Sequence of chain 2.A:
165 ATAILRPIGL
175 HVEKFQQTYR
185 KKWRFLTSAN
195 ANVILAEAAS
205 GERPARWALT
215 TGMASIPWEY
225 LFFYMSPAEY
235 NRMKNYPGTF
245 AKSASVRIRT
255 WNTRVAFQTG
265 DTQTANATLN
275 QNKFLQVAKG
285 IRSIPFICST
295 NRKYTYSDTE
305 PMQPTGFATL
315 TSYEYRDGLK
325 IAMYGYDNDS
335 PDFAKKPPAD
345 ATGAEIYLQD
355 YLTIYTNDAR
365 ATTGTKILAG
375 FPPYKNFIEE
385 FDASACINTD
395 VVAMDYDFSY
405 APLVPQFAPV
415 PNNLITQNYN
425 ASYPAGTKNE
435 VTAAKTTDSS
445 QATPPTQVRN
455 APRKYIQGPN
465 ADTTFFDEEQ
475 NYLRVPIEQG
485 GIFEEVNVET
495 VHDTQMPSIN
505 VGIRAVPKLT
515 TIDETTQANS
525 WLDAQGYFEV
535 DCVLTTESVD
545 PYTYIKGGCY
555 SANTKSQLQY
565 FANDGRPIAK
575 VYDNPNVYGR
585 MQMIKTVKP

Sequence of chain 4.A:
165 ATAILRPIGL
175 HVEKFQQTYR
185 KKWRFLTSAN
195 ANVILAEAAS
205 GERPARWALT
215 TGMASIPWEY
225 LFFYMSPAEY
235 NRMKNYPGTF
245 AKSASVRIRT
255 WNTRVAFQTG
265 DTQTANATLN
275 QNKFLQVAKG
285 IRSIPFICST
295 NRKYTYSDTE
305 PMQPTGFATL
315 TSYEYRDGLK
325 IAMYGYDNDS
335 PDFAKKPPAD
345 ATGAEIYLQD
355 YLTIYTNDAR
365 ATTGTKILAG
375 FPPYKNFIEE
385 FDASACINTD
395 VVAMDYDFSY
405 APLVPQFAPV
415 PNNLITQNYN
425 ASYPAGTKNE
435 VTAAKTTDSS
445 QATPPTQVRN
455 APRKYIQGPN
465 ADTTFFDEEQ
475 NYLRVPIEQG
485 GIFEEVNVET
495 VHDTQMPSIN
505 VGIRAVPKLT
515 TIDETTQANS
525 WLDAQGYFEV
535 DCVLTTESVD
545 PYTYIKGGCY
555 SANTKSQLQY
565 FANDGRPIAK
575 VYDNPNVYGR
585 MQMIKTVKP

This protein binds this small molecule.
Small molecule (SMILES): N=c1ccn([C@H]2C[C@H](O[P](=O)(O)OC[C@H]3O[C@@H](n4cnc5c(N)ncnc54)C[C@@H]3O[P](=O)(O)OC[C@H]3O[C@@H](n4cnc5c(=O)nc(N)[nH]c54)C[C@@H]3O[P](=O)(O)OC[C@H]3O[C@@H](n4cnc5c(=O)nc(N)[nH]c54)C[C@@H]3O[P](=O)(O)OC[C@H]3O[C@@H](n4ccc(N)nc4=O)C[C@@H]3O[P](=O)(O)OC[C@H]3O[C@@H](n4ccc(N)nc4=O)C[C@@H]3O[P](=O)(O)OC[C@H]3O[C@@H](n4cnc5c(N)ncnc54)C[C@@H]3O[P](=O)(O)OC[C@H]3O[C@@H](n4cnc5c(N)ncnc54)C[C@@H]3O)[C@@H](COP(=O)=O)O2)c(=O)[nH]1

Binding-site contacts:
Ligand atom O4' contacts residue GLN499 of chain 2.A at 3.0 Å (h-bond).
Ligand atom OP2 contacts residue SER287 of chain 2.A at 2.9 Å.
Ligand atom N1 contacts residue ASP401 of chain 2.A at 2.6 Å (salt-bridge).
Ligand atom N7 contacts residue THR498 of chain 2.A at 3.1 Å.
Ligand atom OP1 contacts residue GLY284 of chain 2.A at 3.0 Å.
Ligand atom OP2 contacts residue ASN491 of chain 4.A at 2.9 Å.
Ligand atom O6 contacts residue ASP401 of chain 2.A at 2.7 Å (salt-bridge).
Ligand atom N4 contacts residue DG2 of chain 2.B at 2.9 Å (h-bond).
Ligand atom N6 contacts residue SER555 of chain 4.A at 3.1 Å.
Ligand atom O2 contacts residue DG2 of chain 2.B at 2.8 Å (h-bond).
Ligand atom O4' contacts residue THR558 of chain 4.A at 3.1 Å.
Ligand atom N2 contacts residue ASP401 of chain 2.A at 2.8 Å (salt-bridge).
Ligand atom O2 contacts residue LYS559 of chain 4.A at 2.8 Å (salt-bridge).
Ligand atom N3 contacts residue ARG170 of chain 4.A at 2.0 Å (salt-bridge).
Ligand atom O3' contacts residue VAL492 of chain 4.A at 3.2 Å.
Ligand atom C5 contacts residue ASN491 of chain 4.A at 2.3 Å.
Ligand atom N3 contacts residue DG2 of chain 2.B at 2.9 Å (h-bond).
Ligand atom C5 contacts residue ASP497 of chain 2.A at 3.1 Å.
Ligand atom O2 contacts residue THR558 of chain 4.A at 2.7 Å (h-bond).
Ligand atom N2 contacts residue SER403 of chain 2.A at 3.0 Å (h-bond).
Ligand atom OP2 contacts residue VAL492 of chain 4.A at 2.5 Å (h-bond).
Ligand atom O3' contacts residue LYS178 of chain 4.A at 2.9 Å.
Ligand atom C5 contacts residue ARG170 of chain 4.A at 2.4 Å.
Ligand atom N4 contacts residue ASN491 of chain 4.A at 2.7 Å (h-bond).
Ligand atom O3' contacts residue PRO289 of chain 2.A at 3.1 Å.
Ligand atom C4 contacts residue ASP497 of chain 2.A at 3.1 Å.
Ligand atom OP1 contacts residue PRO289 of chain 2.A at 3.2 Å.
Ligand atom C4 contacts residue ARG170 of chain 4.A at 1.2 Å.
Ligand atom O2 contacts residue PRO171 of chain 4.A at 3.0 Å (h-bond).
Ligand atom C2 contacts residue ASP401 of chain 2.A at 3.1 Å.
Ligand atom C4 contacts residue ASN491 of chain 4.A at 2.5 Å.
Ligand atom N6 contacts residue GLN410 of chain 4.A at 2.7 Å (h-bond).
Ligand atom N4 contacts residue ARG170 of chain 4.A at 0.6 Å (salt-bridge).
Ligand atom N1 contacts residue PRO545 of chain 4.A at 3.2 Å.
Ligand atom C2 contacts residue MET398 of chain 2.A at 2.7 Å (hydrophobic).
Ligand atom N1 contacts residue MET398 of chain 2.A at 3.0 Å.
Ligand atom C2 contacts residue ASP399 of chain 2.A at 3.1 Å.
Ligand atom N7 contacts residue GLN499 of chain 2.A at 2.8 Å (h-bond).
Ligand atom OP1 contacts residue PRO501 of chain 2.A at 3.1 Å.
Ligand atom C6 contacts residue ASN491 of chain 4.A at 3.1 Å.